Sequence of chain 1.B:
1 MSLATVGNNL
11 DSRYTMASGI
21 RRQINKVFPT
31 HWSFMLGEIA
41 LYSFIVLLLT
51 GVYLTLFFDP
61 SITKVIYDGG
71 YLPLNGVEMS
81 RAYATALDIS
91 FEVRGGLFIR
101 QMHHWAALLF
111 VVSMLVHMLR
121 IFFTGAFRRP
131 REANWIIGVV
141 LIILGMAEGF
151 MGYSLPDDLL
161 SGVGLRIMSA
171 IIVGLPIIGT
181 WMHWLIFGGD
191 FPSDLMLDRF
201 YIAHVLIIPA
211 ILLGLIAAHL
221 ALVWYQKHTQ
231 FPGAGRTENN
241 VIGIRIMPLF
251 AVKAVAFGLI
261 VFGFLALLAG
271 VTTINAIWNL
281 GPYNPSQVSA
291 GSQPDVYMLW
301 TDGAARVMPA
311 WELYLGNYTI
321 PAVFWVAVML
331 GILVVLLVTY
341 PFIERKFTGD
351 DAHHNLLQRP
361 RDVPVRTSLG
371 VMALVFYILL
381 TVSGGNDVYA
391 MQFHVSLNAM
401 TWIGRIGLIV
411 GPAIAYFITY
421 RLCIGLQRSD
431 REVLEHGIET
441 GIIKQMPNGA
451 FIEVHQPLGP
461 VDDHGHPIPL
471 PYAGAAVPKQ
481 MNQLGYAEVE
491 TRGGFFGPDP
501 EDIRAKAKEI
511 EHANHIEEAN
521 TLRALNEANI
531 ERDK

Sequence of chain 1.A:
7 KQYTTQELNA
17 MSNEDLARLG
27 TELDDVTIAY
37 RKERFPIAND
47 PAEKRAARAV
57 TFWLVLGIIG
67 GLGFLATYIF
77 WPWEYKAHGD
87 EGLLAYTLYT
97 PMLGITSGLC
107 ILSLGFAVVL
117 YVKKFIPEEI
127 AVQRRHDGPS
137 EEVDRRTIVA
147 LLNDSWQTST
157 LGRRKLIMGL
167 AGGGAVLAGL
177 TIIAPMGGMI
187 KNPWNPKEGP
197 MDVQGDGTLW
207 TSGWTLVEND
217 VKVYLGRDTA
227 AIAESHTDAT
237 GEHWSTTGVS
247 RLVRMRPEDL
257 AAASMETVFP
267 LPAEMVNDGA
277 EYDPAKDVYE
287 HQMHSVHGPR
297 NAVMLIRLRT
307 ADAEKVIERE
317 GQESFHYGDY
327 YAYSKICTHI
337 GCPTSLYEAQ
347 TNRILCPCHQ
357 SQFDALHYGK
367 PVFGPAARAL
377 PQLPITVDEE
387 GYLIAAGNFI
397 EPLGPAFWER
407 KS

Binding-site contacts:
Ligand atom C7M contacts residue LEU160 of chain 1.B at 3.6 Å (hydrophobic).
Ligand atom C24 contacts residue MET298 of chain 1.B at 3.3 Å (hydrophobic).
Ligand atom O8 contacts residue GLY164 of chain 1.B at 3.5 Å.
Ligand atom C5M contacts residue ASP302 of chain 1.B at 3.4 Å.
Ligand atom C17 contacts residue ALA147 of chain 1.B at 3.8 Å (hydrophobic).
Ligand atom O4 contacts residue HIS355 of chain 1.A at 2.7 Å (h-bond).
Ligand atom C24 contacts residue PHE150 of chain 1.B at 3.7 Å (hydrophobic).
Ligand atom C4 contacts residue ASP302 of chain 1.B at 3.7 Å.
Ligand atom C7 contacts residue GLY164 of chain 1.B at 3.7 Å.
Ligand atom C7M contacts residue GLN293 of chain 1.B at 3.5 Å.
Ligand atom C5M contacts residue CYS354 of chain 1.A at 3.7 Å (hydrophobic).
Ligand atom C4A contacts residue ILE167 of chain 1.B at 3.8 Å (hydrophobic).
Ligand atom O8 contacts residue PRO294 of chain 1.B at 3.5 Å.
Ligand atom C9 contacts residue THR301 of chain 1.B at 3.4 Å.
Ligand atom C4 contacts residue ILE167 of chain 1.B at 3.7 Å (hydrophobic).
Ligand atom C22 contacts residue MET168 of chain 1.B at 3.5 Å (hydrophobic).
Ligand atom C3M contacts residue THR301 of chain 1.B at 3.4 Å.
Ligand atom C22 contacts residue PHE150 of chain 1.B at 3.6 Å (hydrophobic).
Ligand atom O5 contacts residue HIS355 of chain 1.A at 3.3 Å (h-bond).
Ligand atom O8 contacts residue PHE150 of chain 1.B at 3.7 Å.
Ligand atom C18 contacts residue ALA147 of chain 1.B at 3.8 Å (hydrophobic).
Ligand atom C7 contacts residue PRO294 of chain 1.B at 3.8 Å (hydrophobic).
Ligand atom O7 contacts residue TYR153 of chain 1.B at 3.7 Å.
Ligand atom C7M contacts residue GLY164 of chain 1.B at 3.8 Å.
Ligand atom C6 contacts residue ILE167 of chain 1.B at 3.4 Å (hydrophobic).
Ligand atom O4 contacts residue ASP302 of chain 1.B at 3.4 Å.
Ligand atom O7 contacts residue GLY164 of chain 1.B at 3.2 Å.
Ligand atom C7M contacts residue TYR153 of chain 1.B at 3.7 Å (hydrophobic).
Ligand atom C20 contacts residue ALA147 of chain 1.B at 3.5 Å (hydrophobic).
Ligand atom C5M contacts residue ARG306 of chain 1.B at 3.7 Å.
Ligand atom C5 contacts residue ILE167 of chain 1.B at 3.3 Å (hydrophobic).
Ligand atom O5 contacts residue ILE167 of chain 1.B at 3.7 Å.
Ligand atom C8 contacts residue GLY164 of chain 1.B at 3.8 Å.
Ligand atom O5 contacts residue ASP302 of chain 1.B at 3.2 Å (salt-bridge).
Ligand atom C3 contacts residue THR301 of chain 1.B at 3.8 Å.
Ligand atom C5M contacts residue SER292 of chain 1.B at 3.8 Å.
Ligand atom C8 contacts residue PRO294 of chain 1.B at 3.6 Å (hydrophobic).
Ligand atom C2 contacts residue THR301 of chain 1.B at 3.6 Å.
Ligand atom C6 contacts residue PRO294 of chain 1.B at 3.7 Å (hydrophobic).
Ligand atom C10 contacts residue ILE171 of chain 1.B at 3.7 Å (hydrophobic).

This small molecule binds to this protein.
Small molecule (SMILES): C/C=C(C)/C=C/C=C[C@H](OC)[C@@H](C)[C@@H](OC)[C@@H](C)CCc1oc2c(O)c(OC)cc(OC)c2c(=O)c1C